The small molecule below binds the protein below.
Small molecule (SMILES): O=C(N[C@@H](Cn1ccnc1)c1ccc(-c2ccc(F)cc2)cc1F)c1ccc(-c2nnc(-c3ccccc3)o2)cc1

Binding-site contacts:
Ligand atom CAI contacts residue MET430 of chain 1.E at 3.4 Å (hydrophobic).
Ligand atom NAZ contacts residue VFV1 of chain 1.W at 3.7 Å.
Ligand atom CAG contacts residue HEM1 of chain 1.U at 3.1 Å.
Ligand atom NAY contacts residue VFV1 of chain 1.W at 3.4 Å.
Ligand atom CAN contacts residue GLY250 of chain 1.E at 3.2 Å.
Ligand atom CAP contacts residue VFV1 of chain 1.W at 3.4 Å.
Ligand atom CAV contacts residue GLY250 of chain 1.E at 3.5 Å.
Ligand atom FAB contacts residue MET247 of chain 1.E at 3.3 Å.
Ligand atom CAE contacts residue TRP182 of chain 1.E at 3.1 Å (hydrophobic).
Ligand atom CBL contacts residue LEU77 of chain 1.E at 3.5 Å (hydrophobic).
Ligand atom CBL contacts residue VFV1 of chain 1.W at 3.6 Å.
Ligand atom CAH contacts residue VFV1 of chain 1.W at 3.4 Å.
Ligand atom CAU contacts residue ILE320 of chain 1.E at 3.5 Å (hydrophobic).
Ligand atom CBC contacts residue VFV1 of chain 1.W at 3.5 Å.
Ligand atom CAU contacts residue HEM1 of chain 1.U at 2.9 Å.
Ligand atom NBO contacts residue ILE320 of chain 1.E at 3.4 Å.
Ligand atom NAZ contacts residue TYR74 of chain 1.E at 3.5 Å.
Ligand atom FAB contacts residue LEU102 of chain 1.E at 3.3 Å.
Ligand atom CAP contacts residue TYR74 of chain 1.E at 3.6 Å (hydrophobic).
Ligand atom CAE contacts residue VFV1 of chain 1.W at 3.6 Å.
Ligand atom CAT contacts residue ILE320 of chain 1.E at 3.7 Å (hydrophobic).
Ligand atom CAV contacts residue ALA254 of chain 1.E at 3.7 Å (hydrophobic).
Ligand atom CAJ contacts residue LEU251 of chain 1.E at 3.6 Å (hydrophobic).
Ligand atom CBE contacts residue PHE82 of chain 1.E at 3.6 Å (hydrophobic).
Ligand atom CAH contacts residue TRP182 of chain 1.E at 3.0 Å (hydrophobic).
Ligand atom OAA contacts residue VFV1 of chain 1.W at 3.6 Å.
Ligand atom CAQ contacts residue PHE177 of chain 1.E at 3.5 Å (hydrophobic).
Ligand atom CAL contacts residue VFV1 of chain 1.W at 3.6 Å.
Ligand atom CAK contacts residue PHE95 of chain 1.E at 3.6 Å (hydrophobic).
Ligand atom CAJ contacts residue GLY250 of chain 1.E at 3.3 Å.
Ligand atom FAC contacts residue LEU253 of chain 1.E at 3.7 Å.
Ligand atom FAC contacts residue ALA254 of chain 1.E at 3.2 Å.
Ligand atom CBI contacts residue VFV1 of chain 1.W at 3.6 Å.
Ligand atom CAM contacts residue VFV1 of chain 1.W at 3.4 Å.
Ligand atom CBF contacts residue VFV1 of chain 1.W at 3.4 Å.
Ligand atom CAF contacts residue MET430 of chain 1.E at 3.4 Å (hydrophobic).
Ligand atom OBB contacts residue LEU77 of chain 1.E at 3.6 Å.
Ligand atom NAX contacts residue HEM1 of chain 1.U at 2.0 Å.
Ligand atom CAV contacts residue PHE82 of chain 1.E at 3.5 Å (hydrophobic).
Ligand atom CAD contacts residue TRP182 of chain 1.E at 3.7 Å (hydrophobic).

Sequence of chain 1.E:
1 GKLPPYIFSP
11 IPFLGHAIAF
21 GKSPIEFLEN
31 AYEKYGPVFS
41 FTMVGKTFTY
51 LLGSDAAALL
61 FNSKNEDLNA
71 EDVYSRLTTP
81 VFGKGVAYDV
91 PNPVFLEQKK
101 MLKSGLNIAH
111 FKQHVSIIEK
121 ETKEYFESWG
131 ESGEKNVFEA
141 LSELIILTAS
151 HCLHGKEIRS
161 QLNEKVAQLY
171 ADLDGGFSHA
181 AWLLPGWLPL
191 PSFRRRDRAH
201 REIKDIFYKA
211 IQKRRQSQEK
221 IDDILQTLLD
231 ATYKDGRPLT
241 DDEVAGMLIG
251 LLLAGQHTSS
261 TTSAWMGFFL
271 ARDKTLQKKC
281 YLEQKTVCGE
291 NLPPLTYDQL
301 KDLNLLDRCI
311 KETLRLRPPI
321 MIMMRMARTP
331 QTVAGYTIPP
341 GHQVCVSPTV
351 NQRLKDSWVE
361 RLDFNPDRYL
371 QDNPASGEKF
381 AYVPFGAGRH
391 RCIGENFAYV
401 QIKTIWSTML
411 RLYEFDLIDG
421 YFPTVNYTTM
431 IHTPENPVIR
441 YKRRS